The small molecule below binds the protein below.
Small molecule (SMILES): CCc1[nH]c2nc(Sc3cccnc3)nc(OC)c2c1C=O

Sequence of chain 1.A:
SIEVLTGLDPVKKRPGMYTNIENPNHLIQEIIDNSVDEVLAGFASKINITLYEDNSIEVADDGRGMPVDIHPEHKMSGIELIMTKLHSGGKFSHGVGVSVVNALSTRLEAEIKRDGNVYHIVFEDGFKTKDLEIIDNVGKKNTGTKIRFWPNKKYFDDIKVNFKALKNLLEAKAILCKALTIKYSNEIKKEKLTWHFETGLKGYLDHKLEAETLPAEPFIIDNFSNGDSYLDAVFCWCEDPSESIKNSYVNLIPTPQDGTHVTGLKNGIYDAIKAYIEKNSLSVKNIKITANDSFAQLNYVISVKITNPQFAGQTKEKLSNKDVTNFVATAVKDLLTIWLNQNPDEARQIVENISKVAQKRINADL

Binding-site contacts:
Ligand atom C11 contacts residue GLU45 of chain 1.A at 3.5 Å.
Ligand atom O17 contacts residue MET73 of chain 1.A at 3.5 Å.
Ligand atom C19 contacts residue ASN41 of chain 1.A at 3.3 Å.
Ligand atom C8 contacts residue THR162 of chain 1.A at 4.0 Å.
Ligand atom C3 contacts residue ASP68 of chain 1.A at 3.8 Å.
Ligand atom C6 contacts residue MET73 of chain 1.A at 3.3 Å (hydrophobic).
Ligand atom O20 contacts residue ILE164 of chain 1.A at 3.2 Å.
Ligand atom O20 contacts residue VAL115 of chain 1.A at 3.3 Å.
Ligand atom C21 contacts residue ILE38 of chain 1.A at 3.5 Å (hydrophobic).
Ligand atom C3 contacts residue THR162 of chain 1.A at 3.6 Å.
Ligand atom C4 contacts residue MET73 of chain 1.A at 3.6 Å (hydrophobic).
Ligand atom N9 contacts residue THR162 of chain 1.A at 3.4 Å (h-bond).
Ligand atom O17 contacts residue ASN41 of chain 1.A at 3.9 Å.
Ligand atom O20 contacts residue ASN41 of chain 1.A at 3.5 Å.
Ligand atom N9 contacts residue GLU45 of chain 1.A at 3.6 Å.
Ligand atom C21 contacts residue SER42 of chain 1.A at 3.6 Å.
Ligand atom C21 contacts residue ILE164 of chain 1.A at 3.5 Å (hydrophobic).
Ligand atom S10 contacts residue GLY72 of chain 1.A at 3.7 Å.
Ligand atom S10 contacts residue GLU45 of chain 1.A at 3.2 Å.
Ligand atom N2 contacts residue THR162 of chain 1.A at 3.5 Å.
Ligand atom C22 contacts residue ASP68 of chain 1.A at 3.4 Å.
Ligand atom C1 contacts residue ASP68 of chain 1.A at 3.8 Å.
Ligand atom C21 contacts residue ASN41 of chain 1.A at 3.9 Å.
Ligand atom C19 contacts residue ILE164 of chain 1.A at 3.8 Å (hydrophobic).
Ligand atom N13 contacts residue PRO74 of chain 1.A at 3.8 Å.
Ligand atom C8 contacts residue GLU45 of chain 1.A at 3.8 Å.
Ligand atom C22 contacts residue THR162 of chain 1.A at 3.9 Å.
Ligand atom C1 contacts residue ASN41 of chain 1.A at 3.6 Å.
Ligand atom S10 contacts residue MET73 of chain 1.A at 3.9 Å.
Ligand atom C5 contacts residue ASN41 of chain 1.A at 3.4 Å.
Ligand atom C8 contacts residue MET73 of chain 1.A at 3.8 Å (hydrophobic).
Ligand atom C22 contacts residue ILE38 of chain 1.A at 3.9 Å (hydrophobic).
Ligand atom C22 contacts residue ILE164 of chain 1.A at 3.9 Å (hydrophobic).
Ligand atom N7 contacts residue MET73 of chain 1.A at 3.6 Å.
Ligand atom C16 contacts residue GLU45 of chain 1.A at 3.6 Å.
Ligand atom C1 contacts residue THR162 of chain 1.A at 3.8 Å.
Ligand atom C22 contacts residue VAL66 of chain 1.A at 3.8 Å (hydrophobic).
Ligand atom N2 contacts residue ASP68 of chain 1.A at 2.9 Å (salt-bridge).
Ligand atom C1 contacts residue ILE164 of chain 1.A at 4.0 Å (hydrophobic).
Ligand atom C22 contacts residue SER42 of chain 1.A at 3.3 Å.